Binding-site contacts:
Ligand atom C24 contacts residue LEU212 of chain 1.A at 4.3 Å (hydrophobic).
Ligand atom C4 contacts residue PHE376 of chain 1.A at 4.0 Å (hydrophobic).
Ligand atom C21 contacts residue PHE207 of chain 1.A at 4.4 Å (hydrophobic).
Ligand atom C26 contacts residue LEU212 of chain 1.A at 3.8 Å (hydrophobic).
Ligand atom C23 contacts residue PHE207 of chain 1.A at 4.3 Å (hydrophobic).
Ligand atom C5 contacts residue PHE376 of chain 1.A at 4.2 Å (hydrophobic).
Ligand atom C18 contacts residue CYS375 of chain 1.A at 3.8 Å (hydrophobic).
Ligand atom C12 contacts residue CYS375 of chain 1.A at 4.3 Å (hydrophobic).
Ligand atom C26 contacts residue LEU368 of chain 1.A at 3.9 Å (hydrophobic).
Ligand atom C21 contacts residue LEU212 of chain 1.A at 4.5 Å (hydrophobic).
Ligand atom C18 contacts residue ILE372 of chain 1.A at 3.9 Å (hydrophobic).
Ligand atom C2 contacts residue CYS380 of chain 1.A at 4.3 Å (hydrophobic).
Ligand atom C8 contacts residue PHE376 of chain 1.A at 4.1 Å (hydrophobic).
Ligand atom C2 contacts residue PHE379 of chain 1.A at 3.5 Å (hydrophobic).
Ligand atom C7 contacts residue PHE376 of chain 1.A at 3.9 Å (hydrophobic).
Ligand atom C23 contacts residue LEU212 of chain 1.A at 4.2 Å (hydrophobic).
Ligand atom C3 contacts residue CYS380 of chain 1.A at 4.4 Å (hydrophobic).
Ligand atom C1 contacts residue PHE379 of chain 1.A at 3.8 Å (hydrophobic).
Ligand atom C19 contacts residue CYS375 of chain 1.A at 4.2 Å (hydrophobic).
Ligand atom C11 contacts residue PHE379 of chain 1.A at 4.2 Å (hydrophobic).
Ligand atom C19 contacts residue PHE376 of chain 1.A at 3.6 Å (hydrophobic).
Ligand atom C6 contacts residue PHE376 of chain 1.A at 3.4 Å (hydrophobic).
Ligand atom C21 contacts residue PHE208 of chain 1.A at 4.3 Å (hydrophobic).
Ligand atom O1 contacts residue CYS380 of chain 1.A at 3.4 Å.
Ligand atom C11 contacts residue CYS375 of chain 1.A at 4.0 Å (hydrophobic).
Ligand atom O1 contacts residue PHE379 of chain 1.A at 4.4 Å.

Sequence of chain 1.A:
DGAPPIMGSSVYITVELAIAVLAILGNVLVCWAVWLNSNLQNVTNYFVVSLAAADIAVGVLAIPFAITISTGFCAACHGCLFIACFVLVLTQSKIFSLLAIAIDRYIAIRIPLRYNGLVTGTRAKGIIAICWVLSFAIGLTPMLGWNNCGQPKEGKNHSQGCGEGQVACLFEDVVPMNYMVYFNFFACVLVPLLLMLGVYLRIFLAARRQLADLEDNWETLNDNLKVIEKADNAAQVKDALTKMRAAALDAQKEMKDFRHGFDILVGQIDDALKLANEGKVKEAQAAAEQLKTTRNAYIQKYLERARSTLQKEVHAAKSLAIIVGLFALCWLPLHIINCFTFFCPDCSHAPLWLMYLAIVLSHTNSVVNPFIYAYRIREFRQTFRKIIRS

A small-molecule ligand and the protein it binds are described below.
Small molecule (SMILES): CC(C)CCC[C@@H](C)[C@H]1CC[C@H]2[C@@H]3CC=C4C[C@@H](O)CC[C@]4(C)[C@H]3CC[C@]12C